Sequence of chain 1.A:
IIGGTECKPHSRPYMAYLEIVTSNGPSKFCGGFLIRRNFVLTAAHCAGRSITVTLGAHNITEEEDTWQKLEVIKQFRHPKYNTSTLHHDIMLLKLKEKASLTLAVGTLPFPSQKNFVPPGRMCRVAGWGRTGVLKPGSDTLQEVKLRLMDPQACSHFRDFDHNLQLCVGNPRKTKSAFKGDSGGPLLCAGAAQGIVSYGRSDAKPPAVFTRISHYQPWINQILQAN

The protein below binds the small molecule below.
Small molecule (SMILES): Cc1cccc2scc(Cn3c(=O)n(CCCC(=O)O)c4ccccc43)c12

Binding-site contacts:
Ligand atom S21 contacts residue ARG200 of chain 1.A at 3.8 Å.
Ligand atom C20 contacts residue ARG200 of chain 1.A at 3.9 Å.
Ligand atom C26 contacts residue PHE178 of chain 1.A at 3.6 Å (hydrophobic).
Ligand atom C6 contacts residue HIS45 of chain 1.A at 3.9 Å.
Ligand atom C3 contacts residue HIS45 of chain 1.A at 3.4 Å.
Ligand atom C23 contacts residue TYR198 of chain 1.A at 3.8 Å (hydrophobic).
Ligand atom C7 contacts residue HIS45 of chain 1.A at 3.8 Å.
Ligand atom C24 contacts residue TYR198 of chain 1.A at 3.9 Å (hydrophobic).
Ligand atom C4 contacts residue HIS45 of chain 1.A at 3.6 Å.
Ligand atom C34 contacts residue SER197 of chain 1.A at 3.7 Å.
Ligand atom C25 contacts residue ALA177 of chain 1.A at 3.4 Å (hydrophobic).
Ligand atom C24 contacts residue GLY199 of chain 1.A at 4.0 Å.
Ligand atom N9 contacts residue HIS45 of chain 1.A at 3.7 Å.
Ligand atom C34 contacts residue PHE178 of chain 1.A at 3.5 Å (hydrophobic).
Ligand atom C23 contacts residue LYS179 of chain 1.A at 3.9 Å.
Ligand atom C3 contacts residue SER197 of chain 1.A at 3.5 Å.
Ligand atom S21 contacts residue LYS179 of chain 1.A at 4.0 Å.
Ligand atom C17 contacts residue SER182 of chain 1.A at 3.5 Å.
Ligand atom C19 contacts residue GLY199 of chain 1.A at 3.7 Å.
Ligand atom C1 contacts residue LYS28 of chain 1.A at 3.7 Å.
Ligand atom C22 contacts residue LYS179 of chain 1.A at 3.8 Å.
Ligand atom C34 contacts residue VAL196 of chain 1.A at 3.5 Å (hydrophobic).
Ligand atom C25 contacts residue GLY199 of chain 1.A at 3.7 Å.
Ligand atom S21 contacts residue GLY199 of chain 1.A at 3.5 Å (h-bond).
Ligand atom C3 contacts residue TYR198 of chain 1.A at 3.8 Å (hydrophobic).
Ligand atom C24 contacts residue ALA177 of chain 1.A at 3.4 Å (hydrophobic).
Ligand atom C25 contacts residue PHE178 of chain 1.A at 3.7 Å (hydrophobic).
Ligand atom C4 contacts residue LEU86 of chain 1.A at 3.8 Å (hydrophobic).
Ligand atom O1 contacts residue LYS179 of chain 1.A at 3.8 Å.
Ligand atom C34 contacts residue SER182 of chain 1.A at 3.3 Å.
Ligand atom C24 contacts residue PHE178 of chain 1.A at 3.5 Å (hydrophobic).
Ligand atom C20 contacts residue GLY199 of chain 1.A at 3.4 Å.
Ligand atom C19 contacts residue TYR198 of chain 1.A at 3.9 Å (hydrophobic).
Ligand atom C8 contacts residue HIS45 of chain 1.A at 3.4 Å.
Ligand atom C26 contacts residue GLY199 of chain 1.A at 3.4 Å.
Ligand atom C5 contacts residue HIS45 of chain 1.A at 3.8 Å.
Ligand atom C17 contacts residue SER197 of chain 1.A at 4.0 Å.
Ligand atom C23 contacts residue PHE178 of chain 1.A at 3.7 Å (hydrophobic).
Ligand atom C26 contacts residue ARG200 of chain 1.A at 3.3 Å.
Ligand atom C18 contacts residue LYS179 of chain 1.A at 3.9 Å.